Sequence of chain 1.A:
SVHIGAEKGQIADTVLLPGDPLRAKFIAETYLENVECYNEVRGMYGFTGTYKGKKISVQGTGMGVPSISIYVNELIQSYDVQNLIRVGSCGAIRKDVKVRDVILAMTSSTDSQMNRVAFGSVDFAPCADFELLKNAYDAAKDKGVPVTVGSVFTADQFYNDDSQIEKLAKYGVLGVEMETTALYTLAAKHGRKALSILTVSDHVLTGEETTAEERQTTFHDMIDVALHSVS

Binding-site contacts:
Ligand atom C5 contacts residue VAL197 of chain 1.A at 3.9 Å (hydrophobic).
Ligand atom N7 contacts residue GLY112 of chain 1.A at 3.9 Å.
Ligand atom C2 contacts residue ALA176 of chain 1.A at 4.3 Å (hydrophobic).
Ligand atom O6 contacts residue VAL225 of chain 1.A at 4.3 Å.
Ligand atom N3 contacts residue GOL1 of chain 1.I at 3.4 Å (h-bond).
Ligand atom C8 contacts residue VAL197 of chain 1.A at 4.0 Å (hydrophobic).
Ligand atom C2 contacts residue GLU198 of chain 1.A at 4.2 Å.
Ligand atom C4 contacts residue GLU198 of chain 1.A at 4.3 Å.
Ligand atom C5 contacts residue PHE179 of chain 1.A at 3.5 Å (hydrophobic).
Ligand atom N1 contacts residue VAL197 of chain 1.A at 3.6 Å.
Ligand atom N3 contacts residue PHE179 of chain 1.A at 3.9 Å.
Ligand atom N7 contacts residue VAL197 of chain 1.A at 4.2 Å.
Ligand atom C6 contacts residue VAL197 of chain 1.A at 3.9 Å (hydrophobic).
Ligand atom C8 contacts residue GLY112 of chain 1.A at 3.3 Å.
Ligand atom N9 contacts residue PHE179 of chain 1.A at 4.2 Å.
Ligand atom N7 contacts residue ASP223 of chain 1.A at 4.4 Å.
Ligand atom N9 contacts residue VAL197 of chain 1.A at 3.4 Å (h-bond).
Ligand atom N3 contacts residue GLU198 of chain 1.A at 3.7 Å.
Ligand atom C8 contacts residue CYS111 of chain 1.A at 3.9 Å (hydrophobic).
Ligand atom C8 contacts residue SER222 of chain 1.A at 4.1 Å.
Ligand atom C2 contacts residue PHE179 of chain 1.A at 3.7 Å (hydrophobic).
Ligand atom C6 contacts residue PHE179 of chain 1.A at 3.7 Å (hydrophobic).
Ligand atom C8 contacts residue PHE179 of chain 1.A at 4.2 Å (hydrophobic).
Ligand atom N1 contacts residue PHE179 of chain 1.A at 3.6 Å.
Ligand atom N7 contacts residue VAL225 of chain 1.A at 4.3 Å.
Ligand atom N7 contacts residue PHE179 of chain 1.A at 3.9 Å.
Ligand atom N3 contacts residue MET199 of chain 1.A at 3.6 Å.
Ligand atom C4 contacts residue GLY112 of chain 1.A at 4.4 Å.
Ligand atom C4 contacts residue PHE179 of chain 1.A at 3.7 Å (hydrophobic).
Ligand atom C4 contacts residue VAL197 of chain 1.A at 3.4 Å (hydrophobic).
Ligand atom C2 contacts residue VAL197 of chain 1.A at 3.6 Å (hydrophobic).
Ligand atom O6 contacts residue PHE179 of chain 1.A at 3.9 Å.
Ligand atom C4 contacts residue GOL1 of chain 1.I at 3.2 Å.
Ligand atom N9 contacts residue CYS111 of chain 1.A at 4.1 Å.
Ligand atom N3 contacts residue VAL197 of chain 1.A at 3.6 Å (h-bond).
Ligand atom C2 contacts residue MET199 of chain 1.A at 3.4 Å (hydrophobic).
Ligand atom N9 contacts residue GLY112 of chain 1.A at 3.7 Å.
Ligand atom C8 contacts residue GOL1 of chain 1.I at 3.5 Å.
Ligand atom N9 contacts residue GOL1 of chain 1.I at 2.4 Å (h-bond).
Ligand atom O6 contacts residue VAL197 of chain 1.A at 3.9 Å.

A small-molecule ligand and the protein it binds are described below.
Small molecule (SMILES): O=c1[nH]cnc2nc[nH]c12